A small-molecule ligand and the protein it binds are described below.
Small molecule (SMILES): C=CC(=O)Nc1cc(Nc2nccc(-c3cn(C)c4ccccc34)n2)c(OC)cc1N(C)CCN(C)C

Binding-site contacts:
Ligand atom C17 contacts residue ALA52 of chain 1.A at 3.7 Å (hydrophobic).
Ligand atom C12 contacts residue ASP109 of chain 1.A at 3.8 Å.
Ligand atom C17 contacts residue LEU153 of chain 1.A at 3.5 Å (hydrophobic).
Ligand atom C4 contacts residue LEU27 of chain 1.A at 3.9 Å (hydrophobic).
Ligand atom N4 contacts residue LEU101 of chain 1.A at 3.7 Å.
Ligand atom N3 contacts residue LEU27 of chain 1.A at 3.8 Å.
Ligand atom C4 contacts residue MET102 of chain 1.A at 3.8 Å (hydrophobic).
Ligand atom C4 contacts residue GLY105 of chain 1.A at 3.8 Å.
Ligand atom N3 contacts residue LEU101 of chain 1.A at 3.9 Å.
Ligand atom C5 contacts residue GLY105 of chain 1.A at 3.4 Å.
Ligand atom O contacts residue CYS106 of chain 1.A at 3.3 Å (h-bond).
Ligand atom C9 contacts residue ASP109 of chain 1.A at 3.3 Å.
Ligand atom C9 contacts residue CYS106 of chain 1.A at 1.8 Å (hydrophobic).
Ligand atom N4 contacts residue MET102 of chain 1.A at 3.1 Å (h-bond).
Ligand atom N3 contacts residue MET102 of chain 1.A at 2.9 Å (h-bond).
Ligand atom C14 contacts residue PRO103 of chain 1.A at 3.2 Å (hydrophobic).
Ligand atom C6 contacts residue GLY105 of chain 1.A at 3.3 Å.
Ligand atom C7 contacts residue CYS106 of chain 1.A at 3.1 Å (hydrophobic).
Ligand atom C8 contacts residue ASP109 of chain 1.A at 3.2 Å.
Ligand atom O1 contacts residue MET102 of chain 1.A at 3.4 Å (h-bond).
Ligand atom C16 contacts residue MET102 of chain 1.A at 3.8 Å (hydrophobic).
Ligand atom C24 contacts residue GLY28 of chain 1.A at 3.9 Å.
Ligand atom C8 contacts residue CYS106 of chain 1.A at 2.7 Å (hydrophobic).
Ligand atom N6 contacts residue VAL35 of chain 1.A at 3.9 Å.
Ligand atom C16 contacts residue ALA52 of chain 1.A at 3.5 Å (hydrophobic).
Ligand atom C16 contacts residue LEU153 of chain 1.A at 3.6 Å (hydrophobic).
Ligand atom C22 contacts residue VAL35 of chain 1.A at 3.8 Å (hydrophobic).
Ligand atom N2 contacts residue ASP109 of chain 1.A at 3.4 Å (salt-bridge).
Ligand atom C15 contacts residue LEU27 of chain 1.A at 3.9 Å (hydrophobic).
Ligand atom C15 contacts residue MET102 of chain 1.A at 3.8 Å (hydrophobic).
Ligand atom O1 contacts residue LEU101 of chain 1.A at 3.9 Å.
Ligand atom C10 contacts residue LEU27 of chain 1.A at 3.8 Å (hydrophobic).
Ligand atom O1 contacts residue PRO103 of chain 1.A at 3.7 Å.
Ligand atom C5 contacts residue MET102 of chain 1.A at 3.6 Å (hydrophobic).
Ligand atom C1 contacts residue GLY105 of chain 1.A at 3.5 Å.
Ligand atom C13 contacts residue ASP109 of chain 1.A at 2.7 Å.
Ligand atom C16 contacts residue GLN100 of chain 1.A at 3.4 Å.
Ligand atom C21 contacts residue VAL35 of chain 1.A at 3.7 Å (hydrophobic).
Ligand atom C18 contacts residue LEU153 of chain 1.A at 3.9 Å (hydrophobic).
Ligand atom O1 contacts residue LEU27 of chain 1.A at 3.8 Å.

Sequence of chain 1.A:
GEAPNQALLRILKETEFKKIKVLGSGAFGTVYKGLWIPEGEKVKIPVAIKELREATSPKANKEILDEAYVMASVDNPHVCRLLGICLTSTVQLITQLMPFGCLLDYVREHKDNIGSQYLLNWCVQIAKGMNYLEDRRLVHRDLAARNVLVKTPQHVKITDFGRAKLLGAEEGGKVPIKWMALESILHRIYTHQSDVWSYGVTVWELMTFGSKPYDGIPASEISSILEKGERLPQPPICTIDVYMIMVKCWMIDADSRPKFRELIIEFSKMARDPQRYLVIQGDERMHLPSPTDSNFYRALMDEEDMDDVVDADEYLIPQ